Binding-site contacts:
Ligand atom N2 contacts residue ASN331 of chain 1.C at 3.0 Å (h-bond).
Ligand atom C4 contacts residue LEU582 of chain 1.C at 3.6 Å (hydrophobic).
Ligand atom C1 contacts residue ASN331 of chain 1.C at 1.4 Å.
Ligand atom O7 contacts residue LEU335 of chain 1.C at 4.2 Å.
Ligand atom O5 contacts residue GLN580 of chain 1.C at 4.2 Å.
Ligand atom C5 contacts residue LEU582 of chain 1.C at 4.4 Å (hydrophobic).
Ligand atom C6 contacts residue LEU582 of chain 1.C at 3.9 Å (hydrophobic).
Ligand atom O6 contacts residue LEU582 of chain 1.C at 3.5 Å.
Ligand atom N2 contacts residue GLN580 of chain 1.C at 4.0 Å.
Ligand atom C1 contacts residue PRO579 of chain 1.C at 4.4 Å (hydrophobic).
Ligand atom C4 contacts residue ASN331 of chain 1.C at 4.2 Å.
Ligand atom O6 contacts residue PRO579 of chain 1.C at 3.2 Å (h-bond).
Ligand atom O3 contacts residue GLN580 of chain 1.C at 3.6 Å (h-bond).
Ligand atom C1 contacts residue GLN580 of chain 1.C at 4.1 Å.
Ligand atom C8 contacts residue LEU335 of chain 1.C at 4.2 Å (hydrophobic).
Ligand atom C5 contacts residue ASN331 of chain 1.C at 3.6 Å.
Ligand atom O5 contacts residue ASN331 of chain 1.C at 2.3 Å (h-bond).
Ligand atom C3 contacts residue ASN331 of chain 1.C at 3.8 Å.
Ligand atom O6 contacts residue GLN580 of chain 1.C at 4.5 Å.
Ligand atom O4 contacts residue LEU582 of chain 1.C at 3.6 Å.
Ligand atom C2 contacts residue GLN580 of chain 1.C at 3.3 Å.
Ligand atom C6 contacts residue PRO579 of chain 1.C at 4.4 Å (hydrophobic).
Ligand atom C4 contacts residue GLN580 of chain 1.C at 3.8 Å.
Ligand atom C3 contacts residue GLN580 of chain 1.C at 3.7 Å.
Ligand atom C2 contacts residue ASN331 of chain 1.C at 2.5 Å.
Ligand atom C8 contacts residue ASN331 of chain 1.C at 4.5 Å.
Ligand atom O7 contacts residue ASN331 of chain 1.C at 3.1 Å (h-bond).
Ligand atom O5 contacts residue PRO579 of chain 1.C at 3.7 Å.
Ligand atom C7 contacts residue ASN331 of chain 1.C at 3.2 Å.

A small-molecule ligand and the protein it binds are described below.
Small molecule (SMILES): CC(=O)N[C@@H]1[C@@H](O)[C@H](O)[C@@H](CO)O[C@H]1O

Sequence of chain 1.C:
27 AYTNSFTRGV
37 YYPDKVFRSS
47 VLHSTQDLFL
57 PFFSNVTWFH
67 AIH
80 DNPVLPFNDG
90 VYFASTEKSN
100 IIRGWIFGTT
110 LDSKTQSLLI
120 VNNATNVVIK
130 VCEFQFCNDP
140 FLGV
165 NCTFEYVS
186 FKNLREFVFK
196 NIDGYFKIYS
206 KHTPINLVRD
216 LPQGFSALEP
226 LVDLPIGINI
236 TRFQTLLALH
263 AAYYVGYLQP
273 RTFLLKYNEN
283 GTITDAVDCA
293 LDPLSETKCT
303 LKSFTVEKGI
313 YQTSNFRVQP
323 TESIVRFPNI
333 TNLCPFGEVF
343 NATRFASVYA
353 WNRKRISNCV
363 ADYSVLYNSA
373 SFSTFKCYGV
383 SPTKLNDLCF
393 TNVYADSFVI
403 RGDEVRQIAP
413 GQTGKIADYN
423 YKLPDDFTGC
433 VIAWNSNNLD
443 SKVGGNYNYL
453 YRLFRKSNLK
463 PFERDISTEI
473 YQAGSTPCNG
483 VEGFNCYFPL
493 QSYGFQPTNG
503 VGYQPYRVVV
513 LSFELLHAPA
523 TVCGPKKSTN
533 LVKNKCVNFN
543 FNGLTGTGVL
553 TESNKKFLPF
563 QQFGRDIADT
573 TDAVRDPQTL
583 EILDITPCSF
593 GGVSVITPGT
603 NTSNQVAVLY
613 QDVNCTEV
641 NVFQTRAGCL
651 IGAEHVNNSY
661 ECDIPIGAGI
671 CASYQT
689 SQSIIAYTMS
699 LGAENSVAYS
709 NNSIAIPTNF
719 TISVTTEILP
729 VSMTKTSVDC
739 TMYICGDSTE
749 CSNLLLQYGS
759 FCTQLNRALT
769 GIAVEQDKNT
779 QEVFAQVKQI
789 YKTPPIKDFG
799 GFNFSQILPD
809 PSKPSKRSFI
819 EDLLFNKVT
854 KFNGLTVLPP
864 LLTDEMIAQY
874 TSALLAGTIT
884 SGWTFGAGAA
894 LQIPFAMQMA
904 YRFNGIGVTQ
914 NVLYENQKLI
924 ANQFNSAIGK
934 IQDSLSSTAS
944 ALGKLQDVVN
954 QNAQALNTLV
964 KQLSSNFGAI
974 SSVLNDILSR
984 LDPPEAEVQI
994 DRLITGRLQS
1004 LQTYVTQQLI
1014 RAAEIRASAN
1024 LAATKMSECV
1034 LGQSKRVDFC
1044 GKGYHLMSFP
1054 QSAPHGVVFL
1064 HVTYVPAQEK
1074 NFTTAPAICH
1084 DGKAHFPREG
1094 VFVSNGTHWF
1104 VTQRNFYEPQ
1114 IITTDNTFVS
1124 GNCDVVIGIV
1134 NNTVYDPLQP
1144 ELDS